Binding-site contacts:
Ligand atom O3 contacts residue BMA1 of chain 50.BA at 1.1 Å.
Ligand atom C2 contacts residue NAG1 of chain 50.Z at 2.9 Å.
Ligand atom C4 contacts residue BMA1 of chain 50.BA at 3.6 Å.
Ligand atom O2 contacts residue BMA1 of chain 50.BA at 3.0 Å (h-bond).
Ligand atom O5 contacts residue NAG1 of chain 50.Z at 2.5 Å (h-bond).
Ligand atom C2 contacts residue HIS2 of chain 50.F at 4.5 Å.
Ligand atom C3 contacts residue BMA1 of chain 50.BA at 2.5 Å.
Ligand atom O2 contacts residue NAG1 of chain 50.Z at 3.4 Å (h-bond).
Ligand atom C3 contacts residue NAG1 of chain 50.Z at 4.1 Å.
Ligand atom O2 contacts residue HIS2 of chain 50.F at 3.4 Å (h-bond).
Ligand atom C1 contacts residue NAG1 of chain 50.Z at 1.7 Å.
Ligand atom C2 contacts residue BMA1 of chain 50.BA at 3.2 Å.
Ligand atom C5 contacts residue NAG1 of chain 50.Z at 3.8 Å.
Ligand atom O6 contacts residue NAG1 of chain 50.Z at 4.5 Å.
Ligand atom O4 contacts residue BMA1 of chain 50.BA at 4.0 Å.

The small molecule below binds the protein below.
Small molecule (SMILES): OC[C@H]1O[C@@H](O)[C@@H](O)[C@@H](O)[C@@H]1O

Sequence of chain 50.F:
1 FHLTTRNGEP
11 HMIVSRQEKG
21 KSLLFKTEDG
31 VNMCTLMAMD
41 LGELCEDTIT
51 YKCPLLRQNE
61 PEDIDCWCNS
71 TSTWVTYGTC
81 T